Sequence of chain 1.C:
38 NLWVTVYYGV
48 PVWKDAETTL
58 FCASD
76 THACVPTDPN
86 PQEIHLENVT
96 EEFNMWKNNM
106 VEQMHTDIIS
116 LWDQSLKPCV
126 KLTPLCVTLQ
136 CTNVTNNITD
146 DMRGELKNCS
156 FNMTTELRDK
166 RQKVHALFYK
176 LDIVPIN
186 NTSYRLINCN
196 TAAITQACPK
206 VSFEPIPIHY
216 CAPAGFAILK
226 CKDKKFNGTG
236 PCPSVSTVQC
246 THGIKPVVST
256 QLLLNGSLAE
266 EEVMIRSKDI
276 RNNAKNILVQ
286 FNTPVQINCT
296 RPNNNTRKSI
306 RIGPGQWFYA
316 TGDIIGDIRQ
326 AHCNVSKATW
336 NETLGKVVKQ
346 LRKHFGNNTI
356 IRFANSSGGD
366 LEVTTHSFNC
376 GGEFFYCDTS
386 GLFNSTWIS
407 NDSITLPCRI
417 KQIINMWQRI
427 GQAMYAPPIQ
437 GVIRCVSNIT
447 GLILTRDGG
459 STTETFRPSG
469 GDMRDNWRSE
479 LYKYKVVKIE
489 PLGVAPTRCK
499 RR

A protein and the small-molecule ligand that binds it are described below.
Small molecule (SMILES): CC(=O)N[C@@H]1[C@@H](O)[C@H](O)[C@@H](CO)O[C@H]1O

Binding-site contacts:
Ligand atom O5 contacts residue ASN232 of chain 1.C at 2.4 Å (h-bond).
Ligand atom C2 contacts residue THR234 of chain 1.C at 4.5 Å.
Ligand atom C8 contacts residue ILE270 of chain 1.C at 4.4 Å (hydrophobic).
Ligand atom C2 contacts residue ASN232 of chain 1.C at 2.5 Å.
Ligand atom O7 contacts residue ILE270 of chain 1.C at 4.2 Å.
Ligand atom O7 contacts residue ASN232 of chain 1.C at 3.1 Å (h-bond).
Ligand atom C8 contacts residue ILE275 of chain 1.C at 4.1 Å (hydrophobic).
Ligand atom O5 contacts residue THR234 of chain 1.C at 4.2 Å.
Ligand atom C8 contacts residue ASN232 of chain 1.C at 4.4 Å.
Ligand atom C7 contacts residue HIS349 of chain 1.C at 4.1 Å.
Ligand atom C1 contacts residue ASN232 of chain 1.C at 1.4 Å.
Ligand atom C7 contacts residue ASN232 of chain 1.C at 3.2 Å.
Ligand atom O7 contacts residue HIS349 of chain 1.C at 3.3 Å.
Ligand atom C5 contacts residue ASN232 of chain 1.C at 3.7 Å.
Ligand atom C8 contacts residue SER272 of chain 1.C at 3.4 Å.
Ligand atom C5 contacts residue THR234 of chain 1.C at 4.2 Å.
Ligand atom C1 contacts residue THR234 of chain 1.C at 3.6 Å.
Ligand atom N2 contacts residue ASN232 of chain 1.C at 2.9 Å (h-bond).
Ligand atom C4 contacts residue ASN232 of chain 1.C at 4.2 Å.
Ligand atom C3 contacts residue ASN232 of chain 1.C at 3.8 Å.